Binding-site contacts:
Ligand atom C6 contacts residue PHE160 of chain 3.A at 3.5 Å (hydrophobic).
Ligand atom N1 contacts residue GLN229 of chain 3.A at 3.0 Å (h-bond).
Ligand atom N7 contacts residue THR58 of chain 4.A at 2.9 Å (h-bond).
Ligand atom O11 contacts residue VAL228 of chain 3.A at 2.9 Å (h-bond).
Ligand atom O13 contacts residue THR58 of chain 4.A at 3.9 Å.
Ligand atom N9 contacts residue ARG177 of chain 3.A at 3.9 Å.
Ligand atom C4 contacts residue ARG177 of chain 3.A at 3.8 Å.
Ligand atom N1 contacts residue PHE160 of chain 3.A at 3.6 Å.
Ligand atom O11 contacts residue PHE160 of chain 3.A at 4.0 Å.
Ligand atom C6 contacts residue GLN229 of chain 3.A at 3.8 Å.
Ligand atom C4 contacts residue PHE160 of chain 3.A at 3.4 Å (hydrophobic).
Ligand atom O13 contacts residue PHE160 of chain 3.A at 3.9 Å.
Ligand atom C2 contacts residue ASN255 of chain 3.A at 3.9 Å.
Ligand atom N3 contacts residue PHE160 of chain 3.A at 3.8 Å.
Ligand atom N9 contacts residue PHE160 of chain 3.A at 3.6 Å.
Ligand atom C2 contacts residue GLN229 of chain 3.A at 3.8 Å.
Ligand atom O13 contacts residue GLN229 of chain 3.A at 3.0 Å (h-bond).
Ligand atom C8 contacts residue THR58 of chain 4.A at 3.2 Å.
Ligand atom O13 contacts residue TYR9 of chain 4.A at 3.9 Å.
Ligand atom N3 contacts residue ASN255 of chain 3.A at 3.4 Å (h-bond).
Ligand atom O24 contacts residue LEU171 of chain 3.A at 3.6 Å.
Ligand atom O11 contacts residue SER227 of chain 3.A at 3.6 Å.
Ligand atom C4 contacts residue ASN255 of chain 3.A at 3.9 Å.
Ligand atom N7 contacts residue ALA57 of chain 4.A at 3.7 Å.
Ligand atom O13 contacts residue ILE55 of chain 4.A at 3.6 Å.
Ligand atom O11 contacts residue ASN255 of chain 3.A at 4.1 Å.
Ligand atom C8 contacts residue ASP59 of chain 4.A at 3.9 Å.
Ligand atom C5 contacts residue PHE160 of chain 3.A at 3.4 Å (hydrophobic).
Ligand atom O11 contacts residue GLN229 of chain 3.A at 3.7 Å.
Ligand atom N3 contacts residue ARG177 of chain 3.A at 3.0 Å (salt-bridge).
Ligand atom C2 contacts residue ARG177 of chain 3.A at 3.5 Å.
Ligand atom O24 contacts residue THR58 of chain 4.A at 3.2 Å (h-bond).
Ligand atom O11 contacts residue ARG177 of chain 3.A at 3.0 Å (salt-bridge).
Ligand atom C2 contacts residue VAL228 of chain 3.A at 3.9 Å (hydrophobic).
Ligand atom C2 contacts residue PHE160 of chain 3.A at 3.7 Å (hydrophobic).
Ligand atom O24 contacts residue ALA57 of chain 4.A at 3.7 Å.
Ligand atom C5 contacts residue THR58 of chain 4.A at 4.0 Å.
Ligand atom C8 contacts residue PHE160 of chain 3.A at 3.7 Å (hydrophobic).
Ligand atom N7 contacts residue PHE160 of chain 3.A at 3.6 Å.
Ligand atom O24 contacts residue ASP59 of chain 4.A at 2.9 Å (salt-bridge).

The small molecule below binds the protein below.
Small molecule (SMILES): O=c1[nH]c(=O)c2[nH]c(=O)[nH]c2[nH]1

Sequence of chain 3.A:
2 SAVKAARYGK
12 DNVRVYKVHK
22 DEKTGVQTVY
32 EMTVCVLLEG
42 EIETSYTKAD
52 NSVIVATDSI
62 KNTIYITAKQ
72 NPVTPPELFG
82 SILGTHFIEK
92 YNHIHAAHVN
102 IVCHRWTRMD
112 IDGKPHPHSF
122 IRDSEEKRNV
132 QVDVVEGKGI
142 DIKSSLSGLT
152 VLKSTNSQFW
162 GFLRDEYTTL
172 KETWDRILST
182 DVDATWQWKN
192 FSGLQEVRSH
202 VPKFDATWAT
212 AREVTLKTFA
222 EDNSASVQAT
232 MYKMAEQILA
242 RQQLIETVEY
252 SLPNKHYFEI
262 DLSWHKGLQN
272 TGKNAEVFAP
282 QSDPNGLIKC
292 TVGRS

Sequence of chain 4.A:
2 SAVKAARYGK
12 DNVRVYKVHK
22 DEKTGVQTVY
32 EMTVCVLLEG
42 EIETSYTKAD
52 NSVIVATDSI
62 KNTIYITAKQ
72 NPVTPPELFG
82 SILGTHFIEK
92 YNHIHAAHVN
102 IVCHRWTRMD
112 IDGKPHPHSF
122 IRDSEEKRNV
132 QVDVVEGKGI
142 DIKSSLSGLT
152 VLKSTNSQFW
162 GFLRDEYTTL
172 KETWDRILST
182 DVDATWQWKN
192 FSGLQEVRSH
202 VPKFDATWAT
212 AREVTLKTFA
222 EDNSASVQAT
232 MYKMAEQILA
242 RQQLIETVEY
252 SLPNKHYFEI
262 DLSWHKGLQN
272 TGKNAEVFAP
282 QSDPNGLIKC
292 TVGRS